Sequence of chain 1.E:
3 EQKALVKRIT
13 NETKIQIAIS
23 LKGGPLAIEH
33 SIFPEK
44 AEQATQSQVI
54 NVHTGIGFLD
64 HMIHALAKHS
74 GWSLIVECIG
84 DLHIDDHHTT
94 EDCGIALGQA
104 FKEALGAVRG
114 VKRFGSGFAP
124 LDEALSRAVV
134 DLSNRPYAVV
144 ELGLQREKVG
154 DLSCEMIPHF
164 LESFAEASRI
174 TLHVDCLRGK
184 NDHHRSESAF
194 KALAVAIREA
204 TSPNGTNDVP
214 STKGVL

Sequence of chain 1.T:
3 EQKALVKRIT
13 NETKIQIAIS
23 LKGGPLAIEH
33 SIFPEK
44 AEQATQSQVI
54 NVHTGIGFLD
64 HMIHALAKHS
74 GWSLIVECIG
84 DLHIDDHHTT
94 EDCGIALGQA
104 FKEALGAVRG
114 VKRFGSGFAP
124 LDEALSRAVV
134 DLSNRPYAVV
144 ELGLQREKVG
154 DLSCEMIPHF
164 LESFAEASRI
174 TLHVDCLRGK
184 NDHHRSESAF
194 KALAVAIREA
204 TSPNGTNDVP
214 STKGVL

The small molecule below binds the protein below.
Small molecule (SMILES): O=P(O)(O)C[C@H](O)Cn1cncn1

Binding-site contacts:
Ligand atom P9 contacts residue SER214 of chain 1.T at 3.7 Å.
Ligand atom O12 contacts residue THR215 of chain 1.T at 3.6 Å.
Ligand atom O13 contacts residue GLU190 of chain 1.A at 2.7 Å (salt-bridge).
Ligand atom O13 contacts residue HIS91 of chain 1.E at 2.8 Å (h-bond).
Ligand atom C8 contacts residue GLU14 of chain 1.E at 3.8 Å.
Ligand atom C5 contacts residue GLU190 of chain 1.A at 3.8 Å.
Ligand atom O13 contacts residue HIS64 of chain 1.A at 3.1 Å (h-bond).
Ligand atom C5 contacts residue GLU94 of chain 1.E at 3.8 Å.
Ligand atom N4 contacts residue MN1 of chain 1.BA at 2.5 Å.
Ligand atom P9 contacts residue LYS194 of chain 1.A at 3.8 Å.
Ligand atom O12 contacts residue LYS194 of chain 1.A at 3.6 Å (salt-bridge).
Ligand atom N4 contacts residue HIS187 of chain 1.A at 3.0 Å (h-bond).
Ligand atom O13 contacts residue MN1 of chain 1.Z at 1.9 Å.
Ligand atom O10 contacts residue LYS194 of chain 1.A at 2.9 Å (salt-bridge).
Ligand atom N1 contacts residue GLU190 of chain 1.A at 3.2 Å (salt-bridge).
Ligand atom O10 contacts residue LEU124 of chain 1.A at 3.7 Å.
Ligand atom C5 contacts residue HIS186 of chain 1.A at 3.3 Å.
Ligand atom C8 contacts residue GLU190 of chain 1.A at 3.7 Å.
Ligand atom N2 contacts residue MN1 of chain 1.Z at 3.8 Å.
Ligand atom N2 contacts residue HIS91 of chain 1.E at 3.7 Å.
Ligand atom N1 contacts residue MN1 of chain 1.Z at 2.7 Å.
Ligand atom O10 contacts residue ARG138 of chain 1.T at 3.6 Å.
Ligand atom C3 contacts residue MN1 of chain 1.BA at 3.4 Å.
Ligand atom N4 contacts residue GLU94 of chain 1.E at 2.7 Å (salt-bridge).
Ligand atom O12 contacts residue SER214 of chain 1.T at 3.0 Å (h-bond).
Ligand atom C5 contacts residue HIS90 of chain 1.E at 3.3 Å.
Ligand atom C5 contacts residue MN1 of chain 1.Z at 3.6 Å.
Ligand atom O11 contacts residue SER214 of chain 1.T at 3.2 Å (h-bond).
Ligand atom C7 contacts residue MN1 of chain 1.Z at 3.3 Å.
Ligand atom C7 contacts residue GLU190 of chain 1.A at 3.3 Å.
Ligand atom C5 contacts residue HIS187 of chain 1.A at 3.4 Å.
Ligand atom O12 contacts residue ARG116 of chain 1.T at 3.2 Å (salt-bridge).
Ligand atom N1 contacts residue HIS91 of chain 1.E at 3.1 Å (h-bond).
Ligand atom C6 contacts residue HIS91 of chain 1.E at 3.8 Å.
Ligand atom O11 contacts residue LYS216 of chain 1.T at 2.4 Å (salt-bridge).
Ligand atom O10 contacts residue ARG116 of chain 1.T at 3.6 Å (salt-bridge).
Ligand atom C3 contacts residue GLU94 of chain 1.E at 2.9 Å.
Ligand atom N4 contacts residue HIS90 of chain 1.E at 3.2 Å (h-bond).
Ligand atom C5 contacts residue MN1 of chain 1.BA at 3.5 Å.
Ligand atom N1 contacts residue HIS186 of chain 1.A at 3.5 Å (h-bond).

Sequence of chain 1.A:
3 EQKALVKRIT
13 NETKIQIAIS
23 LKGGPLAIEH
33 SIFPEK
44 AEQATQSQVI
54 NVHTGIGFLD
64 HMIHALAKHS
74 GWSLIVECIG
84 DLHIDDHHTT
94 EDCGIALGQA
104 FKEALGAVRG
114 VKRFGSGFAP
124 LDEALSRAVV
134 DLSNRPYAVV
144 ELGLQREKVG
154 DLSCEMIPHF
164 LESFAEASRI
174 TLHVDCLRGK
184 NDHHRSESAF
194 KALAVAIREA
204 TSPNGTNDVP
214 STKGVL